This protein binds this small molecule.
Small molecule (SMILES): CC(C)[C@H](NC(=O)[C@@H](N)Cc1ccccc1)C(=O)N1CCC[C@H]1C(=O)N1CCC[C@H]1C(=O)N[C@@H](COP(=O)(O)O)C(=O)N1CCC[C@H]1C=O

Sequence of chain 1.A:
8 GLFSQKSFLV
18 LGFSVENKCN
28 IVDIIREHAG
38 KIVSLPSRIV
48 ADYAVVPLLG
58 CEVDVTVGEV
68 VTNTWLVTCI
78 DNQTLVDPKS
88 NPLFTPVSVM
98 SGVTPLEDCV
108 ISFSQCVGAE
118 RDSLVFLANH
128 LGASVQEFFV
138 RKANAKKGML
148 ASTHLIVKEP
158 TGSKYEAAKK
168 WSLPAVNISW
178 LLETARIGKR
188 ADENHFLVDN

Binding-site contacts:
Ligand atom O2P contacts residue GLN112 of chain 1.A at 3.4 Å (h-bond).
Ligand atom CA contacts residue ARG138 of chain 1.A at 4.1 Å.
Ligand atom C contacts residue PHE136 of chain 1.A at 3.7 Å (hydrophobic).
Ligand atom CG contacts residue PHE135 of chain 1.A at 4.3 Å (hydrophobic).
Ligand atom CD2 contacts residue PHE135 of chain 1.A at 4.2 Å (hydrophobic).
Ligand atom CB contacts residue PHE136 of chain 1.A at 3.9 Å (hydrophobic).
Ligand atom O2P contacts residue SER111 of chain 1.A at 3.9 Å.
Ligand atom CB contacts residue GLU134 of chain 1.A at 3.4 Å.
Ligand atom CB contacts residue LYS161 of chain 1.A at 4.2 Å.
Ligand atom CA contacts residue LYS161 of chain 1.A at 4.1 Å.
Ligand atom P contacts residue SER111 of chain 1.A at 3.4 Å.
Ligand atom O contacts residue LYS161 of chain 1.A at 3.9 Å.
Ligand atom O contacts residue PHE135 of chain 1.A at 3.7 Å.
Ligand atom O3P contacts residue SER111 of chain 1.A at 2.2 Å (h-bond).
Ligand atom O1P contacts residue PHE110 of chain 1.A at 3.6 Å (h-bond).
Ligand atom CG2 contacts residue TRP168 of chain 1.A at 3.8 Å (hydrophobic).
Ligand atom O1P contacts residue LYS161 of chain 1.A at 3.0 Å (salt-bridge).
Ligand atom P contacts residue GLN112 of chain 1.A at 4.2 Å.
Ligand atom CG2 contacts residue SER160 of chain 1.A at 3.9 Å.
Ligand atom CB contacts residue VAL137 of chain 1.A at 3.7 Å (hydrophobic).
Ligand atom CG2 contacts residue ALA164 of chain 1.A at 3.6 Å (hydrophobic).
Ligand atom CG2 contacts residue PHE136 of chain 1.A at 4.2 Å (hydrophobic).
Ligand atom O contacts residue PHE136 of chain 1.A at 3.5 Å (h-bond).
Ligand atom N contacts residue ARG138 of chain 1.A at 3.5 Å.
Ligand atom O1P contacts residue SER111 of chain 1.A at 3.6 Å.
Ligand atom O3P contacts residue LYS161 of chain 1.A at 4.2 Å.
Ligand atom N contacts residue TRP168 of chain 1.A at 3.9 Å.
Ligand atom CG1 contacts residue LYS161 of chain 1.A at 3.6 Å.
Ligand atom CG1 contacts residue SER160 of chain 1.A at 3.7 Å.
Ligand atom CA contacts residue PHE136 of chain 1.A at 3.9 Å (hydrophobic).
Ligand atom CA contacts residue PHE136 of chain 1.A at 3.6 Å (hydrophobic).
Ligand atom CA contacts residue GLU134 of chain 1.A at 4.1 Å.
Ligand atom CD contacts residue PHE135 of chain 1.A at 3.5 Å (hydrophobic).
Ligand atom CA contacts residue TRP168 of chain 1.A at 4.0 Å (hydrophobic).
Ligand atom N contacts residue TRP168 of chain 1.A at 4.0 Å.
Ligand atom N contacts residue PHE136 of chain 1.A at 2.9 Å (h-bond).
Ligand atom CA contacts residue VAL137 of chain 1.A at 3.7 Å (hydrophobic).
Ligand atom CA contacts residue PHE135 of chain 1.A at 3.8 Å (hydrophobic).
Ligand atom O3P contacts residue GLN112 of chain 1.A at 4.0 Å.
Ligand atom CG contacts residue GLU134 of chain 1.A at 3.1 Å.